Binding-site contacts:
Ligand atom O5 contacts residue ASN298 of chain 1.A at 2.4 Å (h-bond).
Ligand atom C1 contacts residue ASN298 of chain 1.A at 1.4 Å.
Ligand atom O6 contacts residue THR300 of chain 1.A at 4.4 Å.
Ligand atom O5 contacts residue THR300 of chain 1.A at 3.7 Å.
Ligand atom C2 contacts residue ASN298 of chain 1.A at 2.5 Å.
Ligand atom C5 contacts residue THR300 of chain 1.A at 3.8 Å.
Ligand atom C8 contacts residue ASN298 of chain 1.A at 4.0 Å.
Ligand atom O7 contacts residue ASN298 of chain 1.A at 3.1 Å (h-bond).
Ligand atom C7 contacts residue ASN298 of chain 1.A at 3.2 Å.
Ligand atom C6 contacts residue THR300 of chain 1.A at 3.3 Å.
Ligand atom N2 contacts residue ASN298 of chain 1.A at 2.9 Å (h-bond).
Ligand atom C3 contacts residue ASN298 of chain 1.A at 3.8 Å.
Ligand atom C5 contacts residue ASN298 of chain 1.A at 3.7 Å.
Ligand atom C4 contacts residue ASN298 of chain 1.A at 4.2 Å.
Ligand atom C1 contacts residue THR300 of chain 1.A at 4.1 Å.

Sequence of chain 1.A:
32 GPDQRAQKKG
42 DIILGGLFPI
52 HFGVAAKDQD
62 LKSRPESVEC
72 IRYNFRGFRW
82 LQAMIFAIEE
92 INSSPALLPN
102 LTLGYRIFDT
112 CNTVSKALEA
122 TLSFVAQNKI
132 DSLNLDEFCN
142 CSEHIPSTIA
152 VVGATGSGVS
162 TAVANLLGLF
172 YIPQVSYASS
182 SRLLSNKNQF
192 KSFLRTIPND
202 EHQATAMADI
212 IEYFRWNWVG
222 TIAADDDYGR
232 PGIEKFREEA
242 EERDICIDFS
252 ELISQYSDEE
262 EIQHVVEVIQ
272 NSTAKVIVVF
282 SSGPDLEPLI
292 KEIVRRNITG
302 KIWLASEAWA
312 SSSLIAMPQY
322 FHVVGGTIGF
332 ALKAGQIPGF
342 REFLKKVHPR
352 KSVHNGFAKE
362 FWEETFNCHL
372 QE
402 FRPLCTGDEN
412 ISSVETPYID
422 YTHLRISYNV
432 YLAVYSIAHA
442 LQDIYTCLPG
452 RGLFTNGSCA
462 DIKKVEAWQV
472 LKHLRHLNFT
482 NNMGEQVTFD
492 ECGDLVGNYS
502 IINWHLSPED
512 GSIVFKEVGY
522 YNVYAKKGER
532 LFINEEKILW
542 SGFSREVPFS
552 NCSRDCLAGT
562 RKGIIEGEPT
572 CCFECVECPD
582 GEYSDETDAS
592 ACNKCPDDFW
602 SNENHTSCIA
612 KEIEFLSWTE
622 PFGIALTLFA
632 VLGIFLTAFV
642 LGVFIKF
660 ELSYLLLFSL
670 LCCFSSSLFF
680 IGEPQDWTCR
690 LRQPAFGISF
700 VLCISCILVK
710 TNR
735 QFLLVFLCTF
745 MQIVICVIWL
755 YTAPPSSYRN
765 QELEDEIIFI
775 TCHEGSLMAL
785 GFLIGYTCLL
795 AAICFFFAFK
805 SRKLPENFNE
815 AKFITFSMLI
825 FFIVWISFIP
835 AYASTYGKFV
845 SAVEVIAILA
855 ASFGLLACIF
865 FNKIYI

This small molecule binds to this protein.
Small molecule (SMILES): CC(=O)N[C@@H]1[C@@H](O)[C@H](O)[C@@H](CO)O[C@H]1O